This protein binds this small molecule.
Small molecule (SMILES): CC(=O)N[C@@H]1[C@@H](O)[C@H](O)[C@@H](CO)O[C@H]1O

Sequence of chain 1.B:
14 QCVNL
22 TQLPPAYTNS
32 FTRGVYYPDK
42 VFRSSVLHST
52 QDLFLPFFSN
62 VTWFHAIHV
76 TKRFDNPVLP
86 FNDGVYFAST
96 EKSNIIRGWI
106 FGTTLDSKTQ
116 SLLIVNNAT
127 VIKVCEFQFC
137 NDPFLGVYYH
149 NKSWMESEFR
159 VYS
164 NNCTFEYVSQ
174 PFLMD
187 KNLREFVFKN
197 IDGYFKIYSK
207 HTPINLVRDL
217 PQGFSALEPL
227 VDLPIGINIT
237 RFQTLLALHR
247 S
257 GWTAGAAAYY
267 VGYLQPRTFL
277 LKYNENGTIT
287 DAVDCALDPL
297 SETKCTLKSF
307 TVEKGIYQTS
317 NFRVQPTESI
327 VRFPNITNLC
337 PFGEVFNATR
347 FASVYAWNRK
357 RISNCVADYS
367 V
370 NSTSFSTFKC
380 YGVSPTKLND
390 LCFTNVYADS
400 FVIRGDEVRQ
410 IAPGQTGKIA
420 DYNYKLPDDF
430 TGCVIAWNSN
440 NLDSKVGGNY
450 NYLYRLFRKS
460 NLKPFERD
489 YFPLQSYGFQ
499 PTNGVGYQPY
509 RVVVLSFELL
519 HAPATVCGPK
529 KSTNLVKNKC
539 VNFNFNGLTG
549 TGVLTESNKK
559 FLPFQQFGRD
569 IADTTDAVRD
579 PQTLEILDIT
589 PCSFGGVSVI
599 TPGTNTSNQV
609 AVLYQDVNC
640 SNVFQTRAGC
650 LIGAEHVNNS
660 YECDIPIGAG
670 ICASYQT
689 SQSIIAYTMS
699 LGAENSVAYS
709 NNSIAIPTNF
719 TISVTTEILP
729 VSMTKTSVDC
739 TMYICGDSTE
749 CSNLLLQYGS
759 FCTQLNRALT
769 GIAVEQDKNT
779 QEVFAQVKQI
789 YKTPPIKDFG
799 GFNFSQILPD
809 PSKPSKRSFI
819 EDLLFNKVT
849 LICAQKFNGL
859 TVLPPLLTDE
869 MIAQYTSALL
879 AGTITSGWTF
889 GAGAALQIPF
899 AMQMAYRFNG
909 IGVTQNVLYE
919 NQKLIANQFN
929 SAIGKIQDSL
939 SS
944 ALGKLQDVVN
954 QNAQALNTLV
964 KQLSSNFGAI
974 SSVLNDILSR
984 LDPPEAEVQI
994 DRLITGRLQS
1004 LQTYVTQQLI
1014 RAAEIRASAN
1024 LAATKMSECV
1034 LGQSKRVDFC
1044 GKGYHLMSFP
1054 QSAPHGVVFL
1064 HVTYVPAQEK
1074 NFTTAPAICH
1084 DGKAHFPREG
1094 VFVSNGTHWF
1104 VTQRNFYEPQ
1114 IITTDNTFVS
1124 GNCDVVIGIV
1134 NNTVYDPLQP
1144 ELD

Binding-site contacts:
Ligand atom C5 contacts residue ASN331 of chain 1.B at 3.6 Å.
Ligand atom O5 contacts residue GLN580 of chain 1.B at 3.0 Å (h-bond).
Ligand atom O6 contacts residue THR581 of chain 1.B at 3.9 Å.
Ligand atom C5 contacts residue GLN580 of chain 1.B at 3.3 Å.
Ligand atom C7 contacts residue ASN331 of chain 1.B at 3.3 Å.
Ligand atom C1 contacts residue ASN331 of chain 1.B at 1.4 Å.
Ligand atom O4 contacts residue GLN580 of chain 1.B at 4.0 Å.
Ligand atom O5 contacts residue ASN331 of chain 1.B at 2.3 Å (h-bond).
Ligand atom C3 contacts residue GLN580 of chain 1.B at 3.8 Å.
Ligand atom C2 contacts residue GLN580 of chain 1.B at 4.3 Å.
Ligand atom C8 contacts residue ASN331 of chain 1.B at 3.6 Å.
Ligand atom C3 contacts residue ASN331 of chain 1.B at 3.8 Å.
Ligand atom C1 contacts residue GLN580 of chain 1.B at 3.5 Å.
Ligand atom C2 contacts residue ASN331 of chain 1.B at 2.5 Å.
Ligand atom O5 contacts residue PRO330 of chain 1.B at 4.2 Å.
Ligand atom C4 contacts residue GLN580 of chain 1.B at 3.9 Å.
Ligand atom N2 contacts residue ASN331 of chain 1.B at 2.9 Å (h-bond).
Ligand atom O7 contacts residue THR333 of chain 1.B at 3.9 Å.
Ligand atom O6 contacts residue GLN580 of chain 1.B at 4.1 Å.
Ligand atom C4 contacts residue ASN331 of chain 1.B at 4.2 Å.
Ligand atom O7 contacts residue ASN331 of chain 1.B at 3.2 Å (h-bond).
Ligand atom C6 contacts residue GLN580 of chain 1.B at 4.1 Å.